Binding-site contacts:
Ligand atom C3 contacts residue ASN291 of chain 3.C at 3.8 Å.
Ligand atom C2 contacts residue ASN291 of chain 3.C at 2.5 Å.
Ligand atom C7 contacts residue ASN291 of chain 3.C at 3.3 Å.
Ligand atom C4 contacts residue ASN291 of chain 3.C at 4.3 Å.
Ligand atom C8 contacts residue ASN291 of chain 3.C at 4.4 Å.
Ligand atom O5 contacts residue ASN291 of chain 3.C at 2.4 Å (h-bond).
Ligand atom C5 contacts residue ASN291 of chain 3.C at 3.7 Å.
Ligand atom O7 contacts residue ASN291 of chain 3.C at 3.5 Å (h-bond).
Ligand atom N2 contacts residue ASN291 of chain 3.C at 2.9 Å (h-bond).
Ligand atom C1 contacts residue ASN291 of chain 3.C at 1.5 Å.

Sequence of chain 3.C:
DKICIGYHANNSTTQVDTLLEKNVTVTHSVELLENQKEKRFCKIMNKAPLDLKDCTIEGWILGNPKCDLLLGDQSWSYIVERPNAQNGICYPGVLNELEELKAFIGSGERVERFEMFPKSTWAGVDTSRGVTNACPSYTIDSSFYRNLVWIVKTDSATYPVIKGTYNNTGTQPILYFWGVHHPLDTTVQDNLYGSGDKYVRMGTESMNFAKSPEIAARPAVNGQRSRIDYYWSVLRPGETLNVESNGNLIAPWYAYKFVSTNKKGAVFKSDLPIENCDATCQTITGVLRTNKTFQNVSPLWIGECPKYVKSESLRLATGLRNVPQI

A protein and the small-molecule ligand that binds it are described below.
Small molecule (SMILES): CC(=O)N[C@@H]1[C@@H](O)[C@H](O)[C@@H](CO)O[C@H]1O